This protein binds this small molecule.
Small molecule (SMILES): CC(=O)N[C@H]1[C@H](O[C@H]2[C@H](O)[C@@H](NC(C)=O)CO[C@@H]2CO)O[C@H](CO)[C@@H](O)[C@@H]1O

Binding-site contacts:
Ligand atom C7 contacts residue GLY23 of chain 1.D at 3.4 Å.
Ligand atom C8 contacts residue SER24 of chain 1.D at 4.0 Å.
Ligand atom N2 contacts residue GLU89 of chain 1.C at 4.3 Å.
Ligand atom C7 contacts residue SER24 of chain 1.D at 4.4 Å.
Ligand atom O7 contacts residue ASN90 of chain 1.C at 4.2 Å.
Ligand atom C2 contacts residue ASN90 of chain 1.C at 2.4 Å.
Ligand atom C1 contacts residue ASN90 of chain 1.C at 1.5 Å.
Ligand atom C4 contacts residue ASN90 of chain 1.C at 4.2 Å.
Ligand atom C3 contacts residue ASN90 of chain 1.C at 3.7 Å.
Ligand atom O7 contacts residue GLY23 of chain 1.D at 3.2 Å (h-bond).
Ligand atom C7 contacts residue ASN90 of chain 1.C at 3.6 Å.
Ligand atom C8 contacts residue ASN90 of chain 1.C at 4.4 Å.
Ligand atom O5 contacts residue ASN90 of chain 1.C at 2.4 Å (h-bond).
Ligand atom N2 contacts residue ASN90 of chain 1.C at 2.7 Å (h-bond).
Ligand atom C5 contacts residue ASN90 of chain 1.C at 3.7 Å.
Ligand atom O7 contacts residue SER24 of chain 1.D at 3.7 Å.
Ligand atom C8 contacts residue GLU89 of chain 1.C at 3.8 Å.
Ligand atom C8 contacts residue GLY23 of chain 1.D at 3.6 Å.
Ligand atom N2 contacts residue GLY23 of chain 1.D at 4.2 Å.

Sequence of chain 1.D:
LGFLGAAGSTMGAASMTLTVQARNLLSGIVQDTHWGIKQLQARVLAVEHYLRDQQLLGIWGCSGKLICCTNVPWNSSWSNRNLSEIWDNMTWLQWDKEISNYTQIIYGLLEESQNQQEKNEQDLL

Sequence of chain 1.C:
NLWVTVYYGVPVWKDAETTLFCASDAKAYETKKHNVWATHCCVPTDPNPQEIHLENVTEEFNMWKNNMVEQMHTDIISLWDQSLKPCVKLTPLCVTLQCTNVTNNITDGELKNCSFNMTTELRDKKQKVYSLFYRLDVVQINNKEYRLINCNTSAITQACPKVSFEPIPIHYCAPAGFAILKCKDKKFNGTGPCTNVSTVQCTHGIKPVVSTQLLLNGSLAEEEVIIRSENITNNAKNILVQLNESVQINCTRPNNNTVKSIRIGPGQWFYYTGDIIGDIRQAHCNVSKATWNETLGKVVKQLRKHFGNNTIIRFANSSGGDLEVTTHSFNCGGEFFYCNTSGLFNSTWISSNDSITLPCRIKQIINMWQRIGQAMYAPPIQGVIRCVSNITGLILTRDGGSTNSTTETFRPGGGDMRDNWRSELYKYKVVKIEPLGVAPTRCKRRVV